Sequence of chain 1.N:
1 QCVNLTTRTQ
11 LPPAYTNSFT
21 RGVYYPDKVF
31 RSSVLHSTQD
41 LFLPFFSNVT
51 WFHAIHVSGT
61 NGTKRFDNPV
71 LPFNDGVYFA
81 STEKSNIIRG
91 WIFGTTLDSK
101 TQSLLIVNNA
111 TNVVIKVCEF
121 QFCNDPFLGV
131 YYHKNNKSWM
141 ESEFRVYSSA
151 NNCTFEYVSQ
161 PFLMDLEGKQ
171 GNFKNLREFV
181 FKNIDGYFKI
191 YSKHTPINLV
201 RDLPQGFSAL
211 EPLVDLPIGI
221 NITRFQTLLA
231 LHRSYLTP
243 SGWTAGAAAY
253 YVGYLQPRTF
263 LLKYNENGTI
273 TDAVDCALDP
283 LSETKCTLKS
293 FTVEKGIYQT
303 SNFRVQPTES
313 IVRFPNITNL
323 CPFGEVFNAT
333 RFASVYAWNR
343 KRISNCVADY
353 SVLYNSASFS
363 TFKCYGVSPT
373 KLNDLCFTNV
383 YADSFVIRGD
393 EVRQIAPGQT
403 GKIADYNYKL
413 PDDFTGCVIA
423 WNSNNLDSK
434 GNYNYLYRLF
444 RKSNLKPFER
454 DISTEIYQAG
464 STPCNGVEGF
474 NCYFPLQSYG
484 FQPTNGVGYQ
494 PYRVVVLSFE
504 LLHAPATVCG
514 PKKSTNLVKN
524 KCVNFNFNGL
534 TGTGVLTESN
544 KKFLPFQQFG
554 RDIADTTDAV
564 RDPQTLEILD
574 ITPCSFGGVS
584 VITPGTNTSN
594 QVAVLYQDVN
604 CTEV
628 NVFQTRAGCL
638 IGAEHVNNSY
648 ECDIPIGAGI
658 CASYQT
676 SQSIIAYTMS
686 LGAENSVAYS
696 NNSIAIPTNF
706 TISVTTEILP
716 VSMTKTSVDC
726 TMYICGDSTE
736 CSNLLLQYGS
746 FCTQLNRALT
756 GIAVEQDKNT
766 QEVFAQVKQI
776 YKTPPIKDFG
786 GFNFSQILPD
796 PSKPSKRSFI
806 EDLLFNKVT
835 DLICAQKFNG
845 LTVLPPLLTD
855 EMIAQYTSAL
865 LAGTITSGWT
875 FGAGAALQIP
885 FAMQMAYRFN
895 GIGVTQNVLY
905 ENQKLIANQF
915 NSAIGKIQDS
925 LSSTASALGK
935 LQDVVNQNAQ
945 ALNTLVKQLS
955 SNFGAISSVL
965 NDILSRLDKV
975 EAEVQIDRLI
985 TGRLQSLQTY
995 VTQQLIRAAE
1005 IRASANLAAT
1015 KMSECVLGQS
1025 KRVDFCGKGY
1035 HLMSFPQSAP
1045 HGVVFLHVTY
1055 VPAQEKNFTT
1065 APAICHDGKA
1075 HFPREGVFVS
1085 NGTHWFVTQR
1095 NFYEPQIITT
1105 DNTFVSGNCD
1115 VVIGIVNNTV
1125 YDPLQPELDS

The small molecule below binds the protein below.
Small molecule (SMILES): CC(=O)N[C@H]1[C@H](O[C@H]2[C@H](O)[C@@H](NC(C)=O)CO[C@@H]2CO)O[C@H](CO)[C@@H](O)[C@@H]1O

Binding-site contacts:
Ligand atom O6 contacts residue THR95 of chain 1.N at 3.5 Å.
Ligand atom O5 contacts residue ASN221 of chain 1.N at 2.7 Å (h-bond).
Ligand atom C6 contacts residue THR95 of chain 1.N at 4.0 Å.
Ligand atom C5 contacts residue ASN221 of chain 1.N at 3.7 Å.
Ligand atom C4 contacts residue ASN221 of chain 1.N at 4.5 Å.
Ligand atom C1 contacts residue ASN221 of chain 1.N at 1.8 Å.
Ligand atom C3 contacts residue ASN221 of chain 1.N at 4.2 Å.
Ligand atom N2 contacts residue ASN221 of chain 1.N at 3.3 Å (h-bond).
Ligand atom O6 contacts residue THR223 of chain 1.N at 3.6 Å.
Ligand atom C2 contacts residue ASN221 of chain 1.N at 3.0 Å.